This protein binds this small molecule.
Small molecule (SMILES): Nc1ncnc2c1ncn2[C@@H]1O[C@H](COP(=O)(O)OP(=O)(O)OP(O)(O)=S)[C@@H](O)[C@H]1O

Sequence of chain 1.F:
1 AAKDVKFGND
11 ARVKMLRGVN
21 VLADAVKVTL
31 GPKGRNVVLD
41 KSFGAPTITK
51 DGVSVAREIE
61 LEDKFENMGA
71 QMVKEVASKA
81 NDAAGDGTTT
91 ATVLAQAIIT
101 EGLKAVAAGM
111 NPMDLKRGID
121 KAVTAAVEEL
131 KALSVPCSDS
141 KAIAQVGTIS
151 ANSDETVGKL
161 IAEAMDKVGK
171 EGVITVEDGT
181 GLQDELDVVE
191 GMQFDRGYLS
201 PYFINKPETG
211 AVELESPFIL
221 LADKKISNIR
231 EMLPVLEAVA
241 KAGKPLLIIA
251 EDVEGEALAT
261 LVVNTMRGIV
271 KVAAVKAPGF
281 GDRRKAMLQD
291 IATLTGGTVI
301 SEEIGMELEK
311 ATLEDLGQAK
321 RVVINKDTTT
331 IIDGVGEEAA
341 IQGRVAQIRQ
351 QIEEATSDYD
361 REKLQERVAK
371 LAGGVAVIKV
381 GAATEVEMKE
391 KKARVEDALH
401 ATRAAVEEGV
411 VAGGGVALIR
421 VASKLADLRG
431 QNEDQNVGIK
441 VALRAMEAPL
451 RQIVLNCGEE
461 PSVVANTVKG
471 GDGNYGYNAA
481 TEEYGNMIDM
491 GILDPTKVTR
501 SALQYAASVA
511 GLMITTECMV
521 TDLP

Binding-site contacts:
Ligand atom N6 contacts residue ALA480 of chain 1.F at 3.5 Å.
Ligand atom S1G contacts residue ASP51 of chain 1.F at 3.4 Å (salt-bridge).
Ligand atom PA contacts residue MG1 of chain 1.WA at 3.4 Å.
Ligand atom O2B contacts residue THR88 of chain 1.F at 3.3 Å (h-bond).
Ligand atom O1B contacts residue GLY87 of chain 1.F at 3.2 Å (h-bond).
Ligand atom O1A contacts residue TL1 of chain 1.UA at 3.0 Å.
Ligand atom O3B contacts residue THR89 of chain 1.F at 3.2 Å (h-bond).
Ligand atom C2 contacts residue ALA479 of chain 1.F at 3.4 Å (hydrophobic).
Ligand atom C6 contacts residue PRO32 of chain 1.F at 3.6 Å (hydrophobic).
Ligand atom C2' contacts residue ASP494 of chain 1.F at 3.3 Å.
Ligand atom C3' contacts residue ASP494 of chain 1.F at 3.2 Å.
Ligand atom O2B contacts residue GLY87 of chain 1.F at 3.2 Å.
Ligand atom O3B contacts residue THR88 of chain 1.F at 3.3 Å (h-bond).
Ligand atom O1B contacts residue ASP86 of chain 1.F at 2.8 Å (salt-bridge).
Ligand atom O2A contacts residue MG1 of chain 1.WA at 2.1 Å.
Ligand atom O2B contacts residue THR90 of chain 1.F at 2.7 Å (h-bond).
Ligand atom O5' contacts residue GLY31 of chain 1.F at 3.5 Å (h-bond).
Ligand atom O3G contacts residue GLY52 of chain 1.F at 3.5 Å (h-bond).
Ligand atom C2 contacts residue TYR477 of chain 1.F at 3.4 Å (hydrophobic).
Ligand atom O1A contacts residue GLY31 of chain 1.F at 3.4 Å (h-bond).
Ligand atom O2G contacts residue MG1 of chain 1.WA at 2.1 Å.
Ligand atom PG contacts residue MG1 of chain 1.WA at 3.4 Å.
Ligand atom C6 contacts residue ASN478 of chain 1.F at 3.6 Å.
Ligand atom N6 contacts residue ASN478 of chain 1.F at 2.8 Å (h-bond).
Ligand atom O2' contacts residue GLY413 of chain 1.F at 3.4 Å.
Ligand atom O2B contacts residue THR89 of chain 1.F at 3.0 Å (h-bond).
Ligand atom O1B contacts residue MG1 of chain 1.WA at 2.2 Å.
Ligand atom O1A contacts residue THR29 of chain 1.F at 3.5 Å (h-bond).
Ligand atom O3G contacts residue THR89 of chain 1.F at 3.4 Å (h-bond).
Ligand atom N1 contacts residue ALA479 of chain 1.F at 2.7 Å (h-bond).
Ligand atom O3' contacts residue ASP494 of chain 1.F at 2.8 Å (salt-bridge).
Ligand atom O2' contacts residue GLY414 of chain 1.F at 2.5 Å (h-bond).
Ligand atom N1 contacts residue ASN478 of chain 1.F at 3.5 Å.
Ligand atom O3G contacts residue TL1 of chain 1.UA at 2.8 Å.
Ligand atom PB contacts residue MG1 of chain 1.WA at 3.3 Å.
Ligand atom S1G contacts residue THR88 of chain 1.F at 3.2 Å (h-bond).
Ligand atom N6 contacts residue ILE492 of chain 1.F at 3.5 Å.
Ligand atom O2' contacts residue ASP494 of chain 1.F at 2.9 Å (salt-bridge).
Ligand atom O3A contacts residue THR89 of chain 1.F at 3.6 Å (h-bond).
Ligand atom C5 contacts residue PRO32 of chain 1.F at 3.6 Å (hydrophobic).